Sequence of chain 1.A:
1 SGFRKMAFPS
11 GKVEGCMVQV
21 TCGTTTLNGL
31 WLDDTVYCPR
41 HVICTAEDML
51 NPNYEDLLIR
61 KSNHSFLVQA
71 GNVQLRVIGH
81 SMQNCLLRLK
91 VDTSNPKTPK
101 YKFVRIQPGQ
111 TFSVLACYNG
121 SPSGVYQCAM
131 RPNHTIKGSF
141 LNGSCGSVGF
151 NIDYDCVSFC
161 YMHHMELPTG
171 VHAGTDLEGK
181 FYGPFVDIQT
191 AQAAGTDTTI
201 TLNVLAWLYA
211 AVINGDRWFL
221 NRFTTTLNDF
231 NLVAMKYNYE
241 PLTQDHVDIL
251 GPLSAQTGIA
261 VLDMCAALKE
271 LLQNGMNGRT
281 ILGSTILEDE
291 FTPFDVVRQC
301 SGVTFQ

Sequence of chain 2.A:
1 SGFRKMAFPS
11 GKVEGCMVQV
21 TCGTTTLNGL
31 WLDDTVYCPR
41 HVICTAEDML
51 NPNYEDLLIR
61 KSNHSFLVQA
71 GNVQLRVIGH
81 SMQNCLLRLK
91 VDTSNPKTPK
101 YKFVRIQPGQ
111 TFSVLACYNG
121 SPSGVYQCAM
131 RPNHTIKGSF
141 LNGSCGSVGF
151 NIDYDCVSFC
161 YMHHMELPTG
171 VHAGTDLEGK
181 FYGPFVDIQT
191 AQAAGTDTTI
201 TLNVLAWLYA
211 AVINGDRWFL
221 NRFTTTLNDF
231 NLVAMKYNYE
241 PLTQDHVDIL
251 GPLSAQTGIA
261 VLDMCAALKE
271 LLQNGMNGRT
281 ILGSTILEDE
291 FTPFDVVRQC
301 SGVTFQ

Binding-site contacts:
Ligand atom C15 contacts residue MET49 of chain 1.A at 3.6 Å (hydrophobic).
Ligand atom C17 contacts residue ASP187 of chain 1.A at 3.7 Å.
Ligand atom C7 contacts residue ALA46 of chain 1.A at 3.8 Å (hydrophobic).
Ligand atom C25 contacts residue SER144 of chain 1.A at 3.8 Å.
Ligand atom C10 contacts residue THR25 of chain 1.A at 3.7 Å.
Ligand atom C4 contacts residue ALA46 of chain 1.A at 3.7 Å (hydrophobic).
Ligand atom C25 contacts residue HIS163 of chain 1.A at 3.8 Å.
Ligand atom C25 contacts residue CYS145 of chain 1.A at 3.0 Å (hydrophobic).
Ligand atom C24 contacts residue CYS145 of chain 1.A at 1.8 Å (hydrophobic).
Ligand atom C28 contacts residue GLU166 of chain 1.A at 3.4 Å.
Ligand atom C8 contacts residue ALA46 of chain 1.A at 3.7 Å (hydrophobic).
Ligand atom O1 contacts residue SER144 of chain 1.A at 3.5 Å (h-bond).
Ligand atom C23 contacts residue CYS145 of chain 1.A at 2.8 Å (hydrophobic).
Ligand atom N3 contacts residue HIS163 of chain 1.A at 3.2 Å (h-bond).
Ligand atom C22 contacts residue CYS145 of chain 1.A at 3.7 Å (hydrophobic).
Ligand atom C27 contacts residue ASN142 of chain 1.A at 3.7 Å.
Ligand atom C14 contacts residue MET49 of chain 1.A at 3.7 Å (hydrophobic).
Ligand atom C12 contacts residue MET49 of chain 1.A at 3.8 Å (hydrophobic).
Ligand atom N2 contacts residue ASN142 of chain 1.A at 3.8 Å.
Ligand atom C28 contacts residue PHE140 of chain 1.A at 3.5 Å (hydrophobic).
Ligand atom O1 contacts residue ASN142 of chain 1.A at 3.6 Å (h-bond).
Ligand atom C9 contacts residue THR45 of chain 1.A at 3.5 Å.
Ligand atom C10 contacts residue CYS44 of chain 1.A at 3.8 Å (hydrophobic).
Ligand atom C9 contacts residue ALA46 of chain 1.A at 3.3 Å (hydrophobic).
Ligand atom N2 contacts residue LEU141 of chain 1.A at 3.7 Å.
Ligand atom N3 contacts residue SER144 of chain 1.A at 3.7 Å.
Ligand atom C4 contacts residue MET49 of chain 1.A at 3.6 Å (hydrophobic).
Ligand atom O1 contacts residue GLY143 of chain 1.A at 3.1 Å (h-bond).
Ligand atom C26 contacts residue LEU141 of chain 1.A at 3.7 Å (hydrophobic).
Ligand atom N1 contacts residue HIS164 of chain 1.A at 3.5 Å (h-bond).
Ligand atom C27 contacts residue LEU141 of chain 1.A at 3.8 Å (hydrophobic).
Ligand atom C5 contacts residue ALA46 of chain 1.A at 3.3 Å (hydrophobic).
Ligand atom C10 contacts residue ALA46 of chain 1.A at 3.1 Å (hydrophobic).
Ligand atom N1 contacts residue CYS145 of chain 1.A at 3.1 Å (h-bond).
Ligand atom N3 contacts residue GLU166 of chain 1.A at 3.8 Å.
Ligand atom C11 contacts residue ALA46 of chain 1.A at 3.2 Å (hydrophobic).
Ligand atom C10 contacts residue THR45 of chain 1.A at 3.6 Å.
Ligand atom C6 contacts residue ALA46 of chain 1.A at 3.2 Å (hydrophobic).
Ligand atom C11 contacts residue MET49 of chain 1.A at 3.5 Å (hydrophobic).
Ligand atom O1 contacts residue CYS145 of chain 1.A at 2.6 Å (h-bond).

A small-molecule ligand and the protein it binds are described below.
Small molecule (SMILES): O=C[C@H](Cc1cnc[nH]1)NC[C@@H]1C[C@H]2CCCC[C@@H]2CN1C(=O)c1ccc(-c2ccccc2)cc1